This protein binds this small molecule.
Small molecule (SMILES): Cc1cnc(Nc2ccc(N3CCN(C)CC3)cc2)nc1Nc1cccc(S(=O)(=O)NC(C)(C)C)c1

Sequence of chain 1.D:
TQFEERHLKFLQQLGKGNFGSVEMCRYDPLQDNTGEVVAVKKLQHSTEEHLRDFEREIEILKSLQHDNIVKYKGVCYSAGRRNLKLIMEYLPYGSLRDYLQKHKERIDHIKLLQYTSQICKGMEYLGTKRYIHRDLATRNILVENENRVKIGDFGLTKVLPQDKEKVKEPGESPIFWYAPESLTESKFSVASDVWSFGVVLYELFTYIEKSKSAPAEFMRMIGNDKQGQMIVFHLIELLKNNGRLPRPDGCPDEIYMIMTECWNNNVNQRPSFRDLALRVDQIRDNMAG

Binding-site contacts:
Ligand atom C5 contacts residue GLY163 of chain 1.D at 3.8 Å.
Ligand atom N4 contacts residue TYR101 of chain 1.D at 3.7 Å.
Ligand atom C18 contacts residue VAL33 of chain 1.D at 3.8 Å (hydrophobic).
Ligand atom N1 contacts residue VAL33 of chain 1.D at 3.5 Å.
Ligand atom N7 contacts residue ASP164 of chain 1.D at 3.5 Å (salt-bridge).
Ligand atom C2 contacts residue LEU153 of chain 1.D at 3.5 Å (hydrophobic).
Ligand atom C19 contacts residue LEU25 of chain 1.D at 3.6 Å (hydrophobic).
Ligand atom C6 contacts residue GLY105 of chain 1.D at 3.5 Å.
Ligand atom C24 contacts residue ASP164 of chain 1.D at 3.5 Å.
Ligand atom C25 contacts residue LYS27 of chain 1.D at 3.8 Å.
Ligand atom C7 contacts residue GLY105 of chain 1.D at 3.6 Å.
Ligand atom C19 contacts residue GLY26 of chain 1.D at 3.6 Å.
Ligand atom C6 contacts residue LEU102 of chain 1.D at 3.6 Å (hydrophobic).
Ligand atom N2 contacts residue LEU102 of chain 1.D at 3.0 Å (h-bond).
Ligand atom N1 contacts residue LEU153 of chain 1.D at 3.8 Å.
Ligand atom C24 contacts residue LYS52 of chain 1.D at 3.7 Å.
Ligand atom C2 contacts residue ALA50 of chain 1.D at 3.7 Å (hydrophobic).
Ligand atom C8 contacts residue GLY105 of chain 1.D at 3.7 Å.
Ligand atom C9 contacts residue GLY105 of chain 1.D at 3.8 Å.
Ligand atom O1 contacts residue ASN151 of chain 1.D at 3.3 Å.
Ligand atom C8 contacts residue LEU25 of chain 1.D at 3.7 Å (hydrophobic).
Ligand atom C5 contacts residue MET99 of chain 1.D at 3.8 Å (hydrophobic).
Ligand atom C25 contacts residue GLY26 of chain 1.D at 3.6 Å.
Ligand atom C18 contacts residue LEU25 of chain 1.D at 3.7 Å (hydrophobic).
Ligand atom C10 contacts residue GLY105 of chain 1.D at 3.7 Å.
Ligand atom C11 contacts residue GLY105 of chain 1.D at 3.6 Å.
Ligand atom C7 contacts residue LEU25 of chain 1.D at 3.6 Å (hydrophobic).
Ligand atom C3 contacts residue ALA50 of chain 1.D at 3.6 Å (hydrophobic).
Ligand atom C3 contacts residue GLU100 of chain 1.D at 3.4 Å.
Ligand atom C1 contacts residue LEU153 of chain 1.D at 3.4 Å (hydrophobic).
Ligand atom N4 contacts residue LEU102 of chain 1.D at 2.7 Å (h-bond).
Ligand atom C4 contacts residue LEU102 of chain 1.D at 3.6 Å (hydrophobic).
Ligand atom N3 contacts residue LEU153 of chain 1.D at 3.5 Å.
Ligand atom C3 contacts residue LEU102 of chain 1.D at 3.6 Å (hydrophobic).
Ligand atom C5 contacts residue ALA50 of chain 1.D at 3.8 Å (hydrophobic).
Ligand atom C7 contacts residue LEU102 of chain 1.D at 3.6 Å (hydrophobic).
Ligand atom O1 contacts residue ASP164 of chain 1.D at 3.5 Å.
Ligand atom C14 contacts residue ASP109 of chain 1.D at 3.7 Å.
Ligand atom C7 contacts residue TYR101 of chain 1.D at 3.8 Å (hydrophobic).
Ligand atom C12 contacts residue LEU25 of chain 1.D at 3.2 Å (hydrophobic).